Sequence of chain 1.A:
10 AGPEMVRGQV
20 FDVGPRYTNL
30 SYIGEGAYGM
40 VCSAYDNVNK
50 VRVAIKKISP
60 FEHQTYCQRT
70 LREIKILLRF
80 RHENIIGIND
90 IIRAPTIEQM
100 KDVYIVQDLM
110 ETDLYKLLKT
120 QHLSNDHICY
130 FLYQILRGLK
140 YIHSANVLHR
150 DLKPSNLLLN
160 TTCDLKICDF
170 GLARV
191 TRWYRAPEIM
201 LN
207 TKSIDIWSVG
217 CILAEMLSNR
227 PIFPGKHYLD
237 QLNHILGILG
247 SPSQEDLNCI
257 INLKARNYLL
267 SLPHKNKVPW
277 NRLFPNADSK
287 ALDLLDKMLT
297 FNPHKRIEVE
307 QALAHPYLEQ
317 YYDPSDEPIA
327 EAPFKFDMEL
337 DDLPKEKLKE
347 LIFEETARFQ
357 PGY

The small molecule below binds the protein below.
Small molecule (SMILES): O=C1c2cc(-c3ccnc(NC4CCOCC4)n3)cn2CCCN1[C@H](CO)c1cccc(Cl)c1

Binding-site contacts:
Ligand atom O7 contacts residue ASP168 of chain 1.A at 3.7 Å.
Ligand atom C10 contacts residue ALA53 of chain 1.A at 3.4 Å (hydrophobic).
Ligand atom C32 contacts residue LYS115 of chain 1.A at 3.7 Å.
Ligand atom O31 contacts residue LYS115 of chain 1.A at 2.8 Å (salt-bridge).
Ligand atom N14 contacts residue MET109 of chain 1.A at 2.8 Å (h-bond).
Ligand atom N11 contacts residue ALA53 of chain 1.A at 3.8 Å.
Ligand atom C10 contacts residue LEU157 of chain 1.A at 3.6 Å (hydrophobic).
Ligand atom C33 contacts residue THR111 of chain 1.A at 3.8 Å.
Ligand atom C21 contacts residue GLY35 of chain 1.A at 3.6 Å.
Ligand atom N11 contacts residue ASP107 of chain 1.A at 3.6 Å.
Ligand atom C9 contacts residue LEU157 of chain 1.A at 3.4 Å (hydrophobic).
Ligand atom C21 contacts residue LYS55 of chain 1.A at 3.7 Å.
Ligand atom C20 contacts residue LYS55 of chain 1.A at 3.6 Å.
Ligand atom C19 contacts residue ASP168 of chain 1.A at 3.6 Å.
Ligand atom C10 contacts residue ASP107 of chain 1.A at 3.1 Å.
Ligand atom C12 contacts residue MET109 of chain 1.A at 3.8 Å (hydrophobic).
Ligand atom N11 contacts residue MET109 of chain 1.A at 2.9 Å (h-bond).
Ligand atom C24 contacts residue GLY38 of chain 1.A at 3.7 Å.
Ligand atom C25 contacts residue VAL40 of chain 1.A at 3.6 Å (hydrophobic).
Ligand atom O7 contacts residue LYS55 of chain 1.A at 3.1 Å (salt-bridge).
Ligand atom C23 contacts residue GLY38 of chain 1.A at 3.5 Å.
Ligand atom N2 contacts residue CYS167 of chain 1.A at 3.7 Å.
Ligand atom C26 contacts residue ASP168 of chain 1.A at 3.1 Å.
Ligand atom C29 contacts residue GLU110 of chain 1.A at 3.6 Å.
Ligand atom C23 contacts residue LYS56 of chain 1.A at 3.7 Å.
Ligand atom C30 contacts residue LYS115 of chain 1.A at 3.3 Å.
Ligand atom C22 contacts residue GLY35 of chain 1.A at 3.6 Å.
Ligand atom CL1 contacts residue TYR37 of chain 1.A at 3.4 Å.
Ligand atom C8 contacts residue LEU157 of chain 1.A at 3.5 Å (hydrophobic).
Ligand atom O31 contacts residue THR111 of chain 1.A at 3.5 Å.
Ligand atom O27 contacts residue ASP168 of chain 1.A at 2.4 Å (salt-bridge).
Ligand atom C28 contacts residue MET109 of chain 1.A at 3.6 Å (hydrophobic).
Ligand atom C24 contacts residue LYS55 of chain 1.A at 3.7 Å.
Ligand atom C24 contacts residue MET39 of chain 1.A at 3.6 Å (hydrophobic).
Ligand atom C32 contacts residue ASP112 of chain 1.A at 3.5 Å.
Ligand atom C29 contacts residue MET109 of chain 1.A at 3.3 Å (hydrophobic).
Ligand atom C17 contacts residue GLU34 of chain 1.A at 3.4 Å.
Ligand atom C15 contacts residue ASN155 of chain 1.A at 3.6 Å.
Ligand atom O27 contacts residue ASN155 of chain 1.A at 3.7 Å.
Ligand atom C25 contacts residue LYS55 of chain 1.A at 3.6 Å.